This small molecule binds to this protein.
Small molecule (SMILES): Nc1nc2ccc(SCc3ccc(Cl)c(Cl)c3)cc2s1

Sequence of chain 1.D:
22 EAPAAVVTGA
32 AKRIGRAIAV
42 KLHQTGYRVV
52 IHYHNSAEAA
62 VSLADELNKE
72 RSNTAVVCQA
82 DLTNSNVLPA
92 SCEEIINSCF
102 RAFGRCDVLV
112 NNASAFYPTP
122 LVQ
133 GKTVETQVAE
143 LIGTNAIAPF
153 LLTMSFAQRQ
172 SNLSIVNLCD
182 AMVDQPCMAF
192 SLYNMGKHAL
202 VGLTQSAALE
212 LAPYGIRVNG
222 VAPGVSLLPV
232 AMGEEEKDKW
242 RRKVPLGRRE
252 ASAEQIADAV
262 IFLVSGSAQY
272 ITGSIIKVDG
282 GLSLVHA

Binding-site contacts:
Ligand atom CAJ contacts residue TYR194 of chain 1.D at 3.3 Å (hydrophobic).
Ligand atom NAA contacts residue NAP1 of chain 1.Q at 3.0 Å (h-bond).
Ligand atom CAP contacts residue MET233 of chain 1.D at 3.6 Å (hydrophobic).
Ligand atom CAJ contacts residue ASP181 of chain 1.D at 3.8 Å.
Ligand atom NAF contacts residue NAP1 of chain 1.Q at 2.9 Å (h-bond).
Ligand atom CAE contacts residue TYR194 of chain 1.D at 3.7 Å (hydrophobic).
Ligand atom CAJ contacts residue NAP1 of chain 1.Q at 3.5 Å.
Ligand atom CAP contacts residue PHE117 of chain 1.D at 4.0 Å (hydrophobic).
Ligand atom NAF contacts residue TYR194 of chain 1.D at 3.5 Å (h-bond).
Ligand atom SAC contacts residue PHE117 of chain 1.D at 4.0 Å.
Ligand atom CAQ contacts residue TRP241 of chain 1.D at 3.7 Å (hydrophobic).
Ligand atom CAB contacts residue PHE117 of chain 1.D at 3.5 Å (hydrophobic).
Ligand atom CLS contacts residue MET233 of chain 1.D at 3.3 Å.
Ligand atom CAQ contacts residue CYS188 of chain 1.D at 3.5 Å (hydrophobic).
Ligand atom CAO contacts residue PHE117 of chain 1.D at 3.5 Å (hydrophobic).
Ligand atom CAO contacts residue MET233 of chain 1.D at 3.2 Å (hydrophobic).
Ligand atom NAA contacts residue PHE117 of chain 1.D at 3.5 Å.
Ligand atom CAR contacts residue TRP241 of chain 1.D at 3.4 Å (hydrophobic).
Ligand atom CAB contacts residue NAP1 of chain 1.Q at 3.4 Å.
Ligand atom CLS contacts residue PHE117 of chain 1.D at 3.6 Å.
Ligand atom CAI contacts residue NAP1 of chain 1.Q at 3.2 Å.
Ligand atom CAE contacts residue NAP1 of chain 1.Q at 3.8 Å.
Ligand atom CAG contacts residue NAP1 of chain 1.Q at 3.4 Å.
Ligand atom CAE contacts residue PHE117 of chain 1.D at 3.8 Å (hydrophobic).
Ligand atom SAC contacts residue NAP1 of chain 1.Q at 3.3 Å (h-bond).
Ligand atom CAJ contacts residue PHE117 of chain 1.D at 3.7 Å (hydrophobic).
Ligand atom CAI contacts residue PHE117 of chain 1.D at 4.0 Å (hydrophobic).
Ligand atom CAM contacts residue PHE117 of chain 1.D at 4.0 Å (hydrophobic).
Ligand atom CAR contacts residue CYS188 of chain 1.D at 3.4 Å (hydrophobic).
Ligand atom NAF contacts residue PHE117 of chain 1.D at 3.6 Å.
Ligand atom CAD contacts residue PHE117 of chain 1.D at 3.9 Å (hydrophobic).
Ligand atom CAH contacts residue NAP1 of chain 1.Q at 3.4 Å.
Ligand atom CAN contacts residue PHE117 of chain 1.D at 3.6 Å (hydrophobic).
Ligand atom CAN contacts residue MET233 of chain 1.D at 3.6 Å (hydrophobic).
Ligand atom SAK contacts residue NAP1 of chain 1.Q at 3.4 Å (h-bond).
Ligand atom CLS contacts residue PRO230 of chain 1.D at 3.2 Å.
Ligand atom CAN contacts residue PRO230 of chain 1.D at 3.9 Å (hydrophobic).
Ligand atom CAD contacts residue NAP1 of chain 1.Q at 3.7 Å.
Ligand atom NAA contacts residue SER115 of chain 1.D at 3.1 Å (h-bond).
Ligand atom CLT contacts residue PHE191 of chain 1.D at 3.9 Å.